A protein and the small-molecule ligand that binds it are described below.
Small molecule (SMILES): Oc1ccc(-c2cc3cc(O)ccc3o2)cc1

Binding-site contacts:
Ligand atom C17 contacts residue LEU41 of chain 1.A at 3.9 Å (hydrophobic).
Ligand atom C18 contacts residue PHE96 of chain 1.A at 4.2 Å (hydrophobic).
Ligand atom C2 contacts residue GLY212 of chain 1.A at 3.9 Å.
Ligand atom C15 contacts residue LEU79 of chain 1.A at 3.6 Å (hydrophobic).
Ligand atom O24 contacts residue ARG86 of chain 1.A at 3.2 Å (salt-bridge).
Ligand atom C6 contacts residue MET35 of chain 1.A at 4.0 Å (hydrophobic).
Ligand atom C17 contacts residue LEU79 of chain 1.A at 4.2 Å (hydrophobic).
Ligand atom O23 contacts residue HIS215 of chain 1.A at 3.1 Å (h-bond).
Ligand atom C6 contacts residue GLY212 of chain 1.A at 4.1 Å.
Ligand atom C14 contacts residue PHE96 of chain 1.A at 3.9 Å (hydrophobic).
Ligand atom C15 contacts residue LEU83 of chain 1.A at 4.2 Å (hydrophobic).
Ligand atom C18 contacts residue ALA42 of chain 1.A at 4.0 Å (hydrophobic).
Ligand atom C1 contacts residue HIS215 of chain 1.A at 4.0 Å.
Ligand atom C6 contacts residue HIS215 of chain 1.A at 4.0 Å.
Ligand atom O23 contacts residue LEU216 of chain 1.A at 3.5 Å.
Ligand atom C16 contacts residue LEU79 of chain 1.A at 3.8 Å (hydrophobic).
Ligand atom C5 contacts residue LEU216 of chain 1.A at 4.1 Å (hydrophobic).
Ligand atom C17 contacts residue GLU45 of chain 1.A at 3.2 Å.
Ligand atom C15 contacts residue PHE96 of chain 1.A at 4.2 Å (hydrophobic).
Ligand atom C14 contacts residue LEU79 of chain 1.A at 4.3 Å (hydrophobic).
Ligand atom C13 contacts residue PHE96 of chain 1.A at 4.0 Å (hydrophobic).
Ligand atom C18 contacts residue LEU38 of chain 1.A at 3.9 Å (hydrophobic).
Ligand atom C14 contacts residue MET80 of chain 1.A at 4.1 Å (hydrophobic).
Ligand atom C1 contacts residue ILE113 of chain 1.A at 4.3 Å (hydrophobic).
Ligand atom O23 contacts residue MET219 of chain 1.A at 4.2 Å.
Ligand atom O24 contacts residue LEU79 of chain 1.A at 3.4 Å (h-bond).
Ligand atom C17 contacts residue ALA42 of chain 1.A at 4.3 Å (hydrophobic).
Ligand atom O10 contacts residue MET76 of chain 1.A at 4.1 Å.
Ligand atom C6 contacts residue LEU216 of chain 1.A at 4.0 Å (hydrophobic).
Ligand atom C12 contacts residue LEU38 of chain 1.A at 3.8 Å (hydrophobic).
Ligand atom C16 contacts residue GLU45 of chain 1.A at 3.3 Å.
Ligand atom O24 contacts residue GLU45 of chain 1.A at 2.6 Å (salt-bridge).
Ligand atom C15 contacts residue MET80 of chain 1.A at 4.0 Å (hydrophobic).
Ligand atom C4 contacts residue LEU38 of chain 1.A at 4.2 Å (hydrophobic).
Ligand atom C17 contacts residue PHE96 of chain 1.A at 4.2 Å (hydrophobic).
Ligand atom C1 contacts residue GLY212 of chain 1.A at 3.5 Å.
Ligand atom C5 contacts residue MET35 of chain 1.A at 4.0 Å (hydrophobic).
Ligand atom O23 contacts residue MET35 of chain 1.A at 3.1 Å.
Ligand atom C16 contacts residue PHE96 of chain 1.A at 4.2 Å (hydrophobic).
Ligand atom C3 contacts residue MET76 of chain 1.A at 4.3 Å (hydrophobic).

Sequence of chain 1.A:
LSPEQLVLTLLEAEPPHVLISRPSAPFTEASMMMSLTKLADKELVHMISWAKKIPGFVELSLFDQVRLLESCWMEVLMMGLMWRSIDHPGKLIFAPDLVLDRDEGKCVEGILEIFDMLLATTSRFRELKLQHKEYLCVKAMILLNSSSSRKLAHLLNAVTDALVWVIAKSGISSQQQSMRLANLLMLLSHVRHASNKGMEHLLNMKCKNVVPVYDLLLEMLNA